The protein below binds the small molecule below.
Small molecule (SMILES): O=C(O)[C@@H]1O[C@H](O[C@H]2[C@@H](OS(=O)(=O)O)O[C@@H](O)[C@H](NS(=O)(=O)O)[C@H]2O)[C@@H](OS(=O)(=O)O)[C@H](O)[C@@H]1O

Sequence of chain 48.B:
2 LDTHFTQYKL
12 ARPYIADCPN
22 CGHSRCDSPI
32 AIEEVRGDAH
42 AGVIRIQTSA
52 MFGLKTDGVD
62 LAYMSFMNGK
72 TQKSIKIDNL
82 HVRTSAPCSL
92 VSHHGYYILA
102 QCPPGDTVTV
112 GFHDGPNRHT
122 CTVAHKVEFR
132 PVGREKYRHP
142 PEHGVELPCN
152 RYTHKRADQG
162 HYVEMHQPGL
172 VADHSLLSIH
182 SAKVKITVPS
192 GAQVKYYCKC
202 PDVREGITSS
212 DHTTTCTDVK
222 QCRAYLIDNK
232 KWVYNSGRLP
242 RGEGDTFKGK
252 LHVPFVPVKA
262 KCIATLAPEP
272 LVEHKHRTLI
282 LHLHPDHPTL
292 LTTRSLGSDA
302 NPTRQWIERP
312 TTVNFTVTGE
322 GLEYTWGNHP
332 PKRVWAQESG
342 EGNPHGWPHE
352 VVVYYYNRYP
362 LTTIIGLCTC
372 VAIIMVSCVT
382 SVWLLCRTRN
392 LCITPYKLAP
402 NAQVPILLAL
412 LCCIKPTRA

Binding-site contacts:
Ligand atom OAH contacts residue LEU2 of chain 48.B at 2.8 Å (h-bond).
Ligand atom OBI contacts residue LYS156 of chain 48.B at 4.0 Å.
Ligand atom O6A contacts residue SER93 of chain 48.B at 3.2 Å.
Ligand atom OAH contacts residue THR4 of chain 48.B at 3.7 Å.
Ligand atom O6B contacts residue ARG157 of chain 48.B at 3.3 Å (salt-bridge).
Ligand atom OAH contacts residue ARG157 of chain 48.B at 3.1 Å (salt-bridge).
Ligand atom C3 contacts residue ALA158 of chain 48.B at 4.0 Å (hydrophobic).
Ligand atom O6B contacts residue HIS94 of chain 48.B at 4.0 Å.
Ligand atom SAG contacts residue THR4 of chain 48.B at 3.9 Å.
Ligand atom C3 contacts residue LYS156 of chain 48.B at 4.0 Å.
Ligand atom C6 contacts residue SER93 of chain 48.B at 4.0 Å.
Ligand atom O5B contacts residue LYS156 of chain 48.B at 3.3 Å.
Ligand atom C5 contacts residue HIS155 of chain 48.B at 4.0 Å.
Ligand atom O6B contacts residue HIS155 of chain 48.B at 3.3 Å (h-bond).
Ligand atom C5 contacts residue LEU62 of chain 48.B at 3.8 Å (hydrophobic).
Ligand atom O5 contacts residue HIS155 of chain 48.B at 3.6 Å.
Ligand atom OAH contacts residue ASP3 of chain 48.B at 4.0 Å.
Ligand atom O3 contacts residue ARG157 of chain 48.B at 3.3 Å (salt-bridge).
Ligand atom O4 contacts residue LYS156 of chain 48.B at 3.5 Å.
Ligand atom O5 contacts residue ARG157 of chain 48.B at 3.8 Å.
Ligand atom C2 contacts residue ALA158 of chain 48.B at 3.7 Å (hydrophobic).
Ligand atom O6A contacts residue LEU62 of chain 48.B at 3.4 Å.
Ligand atom OAF contacts residue ARG157 of chain 48.B at 2.8 Å (salt-bridge).
Ligand atom O4 contacts residue HIS155 of chain 48.B at 3.5 Å (h-bond).
Ligand atom C3 contacts residue ARG157 of chain 48.B at 3.7 Å.
Ligand atom O4 contacts residue SER93 of chain 48.B at 3.0 Å (h-bond).
Ligand atom SAG contacts residue ARG157 of chain 48.B at 3.6 Å (salt-bridge).
Ligand atom O6B contacts residue LEU62 of chain 48.B at 4.0 Å.
Ligand atom O6B contacts residue LYS156 of chain 48.B at 3.3 Å.
Ligand atom OAF contacts residue ALA158 of chain 48.B at 3.3 Å.
Ligand atom OAF contacts residue THR4 of chain 48.B at 2.9 Å (h-bond).
Ligand atom O5 contacts residue LYS156 of chain 48.B at 3.4 Å.
Ligand atom C6 contacts residue LEU62 of chain 48.B at 3.5 Å (hydrophobic).
Ligand atom O3 contacts residue ALA158 of chain 48.B at 3.0 Å (h-bond).
Ligand atom C4 contacts residue LYS156 of chain 48.B at 4.0 Å.
Ligand atom C6 contacts residue HIS155 of chain 48.B at 3.4 Å.
Ligand atom O6A contacts residue HIS94 of chain 48.B at 3.2 Å (h-bond).
Ligand atom O3 contacts residue LYS156 of chain 48.B at 3.0 Å.
Ligand atom O6A contacts residue HIS155 of chain 48.B at 3.8 Å.
Ligand atom C6 contacts residue HIS94 of chain 48.B at 3.9 Å.